Binding-site contacts:
Ligand atom C3 contacts residue GLU53 of chain 3.A at 3.6 Å.
Ligand atom C2 contacts residue HIS173 of chain 3.A at 3.9 Å.
Ligand atom C10 contacts residue RU1 of chain 3.C at 2.5 Å.
Ligand atom C4 contacts residue RU1 of chain 3.C at 2.6 Å.
Ligand atom C8 contacts residue HIS49 of chain 3.A at 3.3 Å.
Ligand atom C1 contacts residue GLU53 of chain 3.A at 3.6 Å.
Ligand atom C9 contacts residue HIS173 of chain 3.A at 3.5 Å.
Ligand atom C5 contacts residue HIS49 of chain 3.A at 3.8 Å.
Ligand atom C9 contacts residue HIS49 of chain 3.A at 4.2 Å.
Ligand atom C9 contacts residue RU1 of chain 3.C at 2.5 Å.
Ligand atom C10 contacts residue GLU53 of chain 3.A at 4.0 Å.
Ligand atom C6 contacts residue HIS49 of chain 3.A at 3.9 Å.
Ligand atom C5 contacts residue RU1 of chain 3.C at 2.6 Å.
Ligand atom C3 contacts residue RU1 of chain 3.C at 2.6 Å.
Ligand atom C2 contacts residue GLU53 of chain 3.A at 3.5 Å.
Ligand atom C5 contacts residue HIS173 of chain 3.A at 4.2 Å.
Ligand atom C6 contacts residue RU1 of chain 3.C at 3.6 Å.
Ligand atom C2 contacts residue RU1 of chain 3.C at 2.6 Å.
Ligand atom C8 contacts residue HIS173 of chain 3.A at 3.8 Å.
Ligand atom C1 contacts residue RU1 of chain 3.C at 3.6 Å.
Ligand atom C8 contacts residue RU1 of chain 3.C at 3.5 Å.
Ligand atom C4 contacts residue HIS49 of chain 3.A at 3.7 Å.
Ligand atom C3 contacts residue HIS49 of chain 3.A at 4.1 Å.
Ligand atom C10 contacts residue HIS173 of chain 3.A at 3.4 Å.
Ligand atom C4 contacts residue GLU53 of chain 3.A at 4.2 Å.

Sequence of chain 3.A:
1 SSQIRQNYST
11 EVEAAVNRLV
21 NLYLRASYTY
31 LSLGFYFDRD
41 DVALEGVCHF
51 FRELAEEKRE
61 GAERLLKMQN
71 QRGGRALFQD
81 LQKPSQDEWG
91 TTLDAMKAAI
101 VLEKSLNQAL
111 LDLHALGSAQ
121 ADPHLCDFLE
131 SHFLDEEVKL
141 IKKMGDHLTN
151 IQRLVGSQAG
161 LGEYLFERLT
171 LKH

The protein below binds the small molecule below.
Small molecule (SMILES): Cc1ccc(C(C)C)cc1